Binding-site contacts:
Ligand atom C19 contacts residue ASN753 of chain 1.A at 4.4 Å.
Ligand atom C18 contacts residue TRP315 of chain 1.A at 4.3 Å (hydrophobic).
Ligand atom C18 contacts residue LEU312 of chain 1.A at 3.8 Å (hydrophobic).
Ligand atom C23 contacts residue LEU312 of chain 1.A at 4.2 Å (hydrophobic).
Ligand atom C6 contacts residue TRP315 of chain 1.A at 3.9 Å (hydrophobic).
Ligand atom C3 contacts residue ASN753 of chain 1.A at 4.4 Å.
Ligand atom C21 contacts residue LEU760 of chain 1.A at 3.8 Å (hydrophobic).
Ligand atom C11 contacts residue SER756 of chain 1.A at 3.8 Å.
Ligand atom C25 contacts residue CLR1 of chain 1.J at 4.1 Å.
Ligand atom C23 contacts residue ALA308 of chain 1.A at 4.5 Å (hydrophobic).
Ligand atom C10 contacts residue SER756 of chain 1.A at 4.4 Å.
Ligand atom C15 contacts residue TRP315 of chain 1.A at 4.4 Å (hydrophobic).
Ligand atom C26 contacts residue CLR1 of chain 1.J at 3.8 Å.
Ligand atom C4 contacts residue ASN753 of chain 1.A at 4.0 Å.
Ligand atom O1 contacts residue ASN753 of chain 1.A at 4.0 Å.
Ligand atom C15 contacts residue LEU312 of chain 1.A at 4.4 Å (hydrophobic).
Ligand atom C19 contacts residue SER756 of chain 1.A at 3.2 Å.
Ligand atom C27 contacts residue LEU305 of chain 1.A at 4.3 Å (hydrophobic).
Ligand atom C24 contacts residue ALA308 of chain 1.A at 3.8 Å (hydrophobic).
Ligand atom C16 contacts residue LEU312 of chain 1.A at 4.1 Å (hydrophobic).
Ligand atom C20 contacts residue ALA308 of chain 1.A at 4.3 Å (hydrophobic).
Ligand atom C27 contacts residue CLR1 of chain 1.J at 4.4 Å.
Ligand atom C5 contacts residue TRP315 of chain 1.A at 4.2 Å (hydrophobic).
Ligand atom C19 contacts residue TRP315 of chain 1.A at 3.5 Å (hydrophobic).
Ligand atom C7 contacts residue TRP315 of chain 1.A at 4.2 Å (hydrophobic).
Ligand atom C26 contacts residue LEU305 of chain 1.A at 4.1 Å (hydrophobic).
Ligand atom C27 contacts residue SER309 of chain 1.A at 4.3 Å.
Ligand atom C12 contacts residue LEU760 of chain 1.A at 3.8 Å (hydrophobic).
Ligand atom C27 contacts residue ILE221 of chain 1.A at 3.8 Å (hydrophobic).
Ligand atom C2 contacts residue LEU757 of chain 1.A at 4.3 Å (hydrophobic).
Ligand atom C2 contacts residue ASN753 of chain 1.A at 4.2 Å.
Ligand atom C21 contacts residue ALA308 of chain 1.A at 3.9 Å (hydrophobic).
Ligand atom C18 contacts residue ALA311 of chain 1.A at 3.9 Å (hydrophobic).
Ligand atom C8 contacts residue TRP315 of chain 1.A at 4.4 Å (hydrophobic).
Ligand atom C1 contacts residue LEU757 of chain 1.A at 3.7 Å (hydrophobic).
Ligand atom C27 contacts residue ALA308 of chain 1.A at 4.3 Å (hydrophobic).

A protein and the small-molecule ligand that binds it are described below.
Small molecule (SMILES): CC(C)CCC[C@@H](C)[C@H]1CC[C@H]2[C@@H]3CC=C4C[C@@H](O)CC[C@]4(C)[C@H]3CC[C@]12C

Sequence of chain 1.A:
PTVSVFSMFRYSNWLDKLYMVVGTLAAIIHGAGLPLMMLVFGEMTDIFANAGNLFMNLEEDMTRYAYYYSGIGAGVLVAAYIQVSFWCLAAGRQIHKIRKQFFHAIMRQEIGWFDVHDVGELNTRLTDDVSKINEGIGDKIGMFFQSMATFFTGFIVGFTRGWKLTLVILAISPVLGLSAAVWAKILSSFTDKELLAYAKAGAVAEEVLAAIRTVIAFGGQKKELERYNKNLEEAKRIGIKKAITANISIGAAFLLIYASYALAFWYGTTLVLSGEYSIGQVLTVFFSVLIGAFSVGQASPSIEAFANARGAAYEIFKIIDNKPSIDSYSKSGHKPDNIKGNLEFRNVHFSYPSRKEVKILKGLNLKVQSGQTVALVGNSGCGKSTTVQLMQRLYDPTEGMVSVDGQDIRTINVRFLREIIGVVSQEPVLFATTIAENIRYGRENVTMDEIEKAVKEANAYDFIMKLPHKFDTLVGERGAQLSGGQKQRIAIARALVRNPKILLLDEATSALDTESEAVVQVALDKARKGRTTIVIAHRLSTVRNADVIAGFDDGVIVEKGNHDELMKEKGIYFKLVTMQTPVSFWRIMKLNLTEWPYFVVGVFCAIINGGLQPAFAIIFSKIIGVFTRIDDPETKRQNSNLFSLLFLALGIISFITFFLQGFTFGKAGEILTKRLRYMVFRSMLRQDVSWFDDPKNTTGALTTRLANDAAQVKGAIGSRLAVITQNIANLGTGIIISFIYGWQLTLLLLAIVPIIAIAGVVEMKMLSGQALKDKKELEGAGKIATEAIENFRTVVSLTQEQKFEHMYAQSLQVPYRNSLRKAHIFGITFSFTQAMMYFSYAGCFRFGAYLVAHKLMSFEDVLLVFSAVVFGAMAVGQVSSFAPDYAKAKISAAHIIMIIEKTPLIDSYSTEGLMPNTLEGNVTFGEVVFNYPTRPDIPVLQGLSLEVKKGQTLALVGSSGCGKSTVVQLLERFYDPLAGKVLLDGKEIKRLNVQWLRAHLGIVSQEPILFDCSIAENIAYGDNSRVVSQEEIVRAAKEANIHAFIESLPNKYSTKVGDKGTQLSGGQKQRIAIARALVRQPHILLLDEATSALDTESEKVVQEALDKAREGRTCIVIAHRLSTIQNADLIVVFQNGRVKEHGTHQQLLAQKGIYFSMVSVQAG